Binding-site contacts:
Ligand atom O5 contacts residue LEU215 of chain 4.A at 3.4 Å.
Ligand atom O3 contacts residue ASN131 of chain 4.A at 3.0 Å (h-bond).
Ligand atom N2 contacts residue ASN131 of chain 4.A at 3.8 Å.
Ligand atom O4 contacts residue ALA88 of chain 4.A at 3.6 Å.
Ligand atom O3 contacts residue PHE129 of chain 4.A at 3.6 Å.
Ligand atom C4 contacts residue ASP89 of chain 4.A at 3.6 Å.
Ligand atom C2 contacts residue ASN131 of chain 4.A at 4.3 Å.
Ligand atom C4 contacts residue ALA88 of chain 4.A at 4.2 Å (hydrophobic).
Ligand atom O6 contacts residue SER216 of chain 4.A at 2.7 Å (h-bond).
Ligand atom O7 contacts residue GLY106 of chain 4.A at 3.4 Å.
Ligand atom C5 contacts residue LEU215 of chain 4.A at 4.2 Å (hydrophobic).
Ligand atom O4 contacts residue GLY214 of chain 4.A at 3.4 Å.
Ligand atom C7 contacts residue ASN131 of chain 4.A at 3.9 Å.
Ligand atom C4 contacts residue LEU215 of chain 4.A at 4.3 Å (hydrophobic).
Ligand atom C5 contacts residue PHE129 of chain 4.A at 3.8 Å (hydrophobic).
Ligand atom C6 contacts residue SER216 of chain 4.A at 3.5 Å.
Ligand atom O7 contacts residue ASP105 of chain 4.A at 4.2 Å.
Ligand atom C4 contacts residue PHE129 of chain 4.A at 3.4 Å (hydrophobic).
Ligand atom C1 contacts residue LEU215 of chain 4.A at 3.9 Å (hydrophobic).
Ligand atom O3 contacts residue GLY107 of chain 4.A at 3.1 Å (h-bond).
Ligand atom O7 contacts residue GLY107 of chain 4.A at 2.6 Å (h-bond).
Ligand atom O7 contacts residue ASN131 of chain 4.A at 4.3 Å.
Ligand atom O4 contacts residue LEU215 of chain 4.A at 3.2 Å (h-bond).
Ligand atom N2 contacts residue LEU215 of chain 4.A at 4.1 Å.
Ligand atom C8 contacts residue TRP133 of chain 4.A at 4.2 Å (hydrophobic).
Ligand atom C6 contacts residue PHE129 of chain 4.A at 4.2 Å (hydrophobic).
Ligand atom C7 contacts residue GLY107 of chain 4.A at 3.6 Å.
Ligand atom O7 contacts residue LEU215 of chain 4.A at 3.8 Å.
Ligand atom C6 contacts residue HIS219 of chain 4.A at 3.5 Å.
Ligand atom O3 contacts residue ASP89 of chain 4.A at 2.6 Å (salt-bridge).
Ligand atom C8 contacts residue PHE108 of chain 4.A at 4.3 Å (hydrophobic).
Ligand atom O4 contacts residue ASP89 of chain 4.A at 2.9 Å (salt-bridge).
Ligand atom C7 contacts residue LEU215 of chain 4.A at 4.1 Å (hydrophobic).
Ligand atom C3 contacts residue ASN131 of chain 4.A at 3.5 Å.
Ligand atom C6 contacts residue LEU215 of chain 4.A at 3.9 Å (hydrophobic).
Ligand atom C3 contacts residue PHE129 of chain 4.A at 3.4 Å (hydrophobic).
Ligand atom O6 contacts residue HIS219 of chain 4.A at 3.4 Å (h-bond).
Ligand atom C2 contacts residue LEU215 of chain 4.A at 3.8 Å (hydrophobic).
Ligand atom C3 contacts residue ASP89 of chain 4.A at 3.7 Å.
Ligand atom O3 contacts residue GLY106 of chain 4.A at 4.0 Å.

Sequence of chain 4.A:
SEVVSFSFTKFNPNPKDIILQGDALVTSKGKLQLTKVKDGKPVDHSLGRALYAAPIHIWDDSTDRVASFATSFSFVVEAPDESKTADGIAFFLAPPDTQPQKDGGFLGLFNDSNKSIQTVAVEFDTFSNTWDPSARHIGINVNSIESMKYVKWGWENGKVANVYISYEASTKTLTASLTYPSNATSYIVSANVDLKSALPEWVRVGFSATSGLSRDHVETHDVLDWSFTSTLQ

The protein below binds the small molecule below.
Small molecule (SMILES): CC(=O)N[C@@H]1[C@@H](O)[C@@H](O)[C@@H](CO)O[C@@H]1O